Sequence of chain 1.D:
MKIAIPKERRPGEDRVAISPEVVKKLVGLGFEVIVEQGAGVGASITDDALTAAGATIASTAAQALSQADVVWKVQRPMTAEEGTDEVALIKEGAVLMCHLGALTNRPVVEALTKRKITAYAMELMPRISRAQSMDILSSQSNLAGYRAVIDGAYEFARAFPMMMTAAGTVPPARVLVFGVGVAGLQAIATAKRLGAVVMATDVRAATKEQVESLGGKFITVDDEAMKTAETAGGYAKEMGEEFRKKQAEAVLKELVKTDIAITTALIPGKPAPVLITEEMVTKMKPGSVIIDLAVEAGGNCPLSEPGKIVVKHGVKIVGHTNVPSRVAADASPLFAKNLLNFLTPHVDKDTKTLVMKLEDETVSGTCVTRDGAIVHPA

Binding-site contacts:
Ligand atom C3 contacts residue ARG326 of chain 1.E at 4.0 Å.
Ligand atom O5 contacts residue TYR154 of chain 1.D at 3.9 Å.
Ligand atom C6 contacts residue PHE156 of chain 1.D at 4.2 Å (hydrophobic).
Ligand atom C5 contacts residue TYR154 of chain 1.D at 3.7 Å (hydrophobic).
Ligand atom C6 contacts residue GLU155 of chain 1.D at 4.4 Å.
Ligand atom O1 contacts residue GLU155 of chain 1.D at 4.0 Å.
Ligand atom O5 contacts residue GLU155 of chain 1.D at 4.0 Å.
Ligand atom O5 contacts residue LYS316 of chain 1.D at 3.2 Å (salt-bridge).
Ligand atom C5 contacts residue ARG147 of chain 1.E at 4.0 Å.
Ligand atom C1 contacts residue GLU155 of chain 1.D at 3.3 Å.
Ligand atom O6 contacts residue LYS316 of chain 1.D at 3.2 Å (salt-bridge).
Ligand atom C2 contacts residue LYS316 of chain 1.D at 4.1 Å.
Ligand atom C1 contacts residue LYS316 of chain 1.D at 3.8 Å.
Ligand atom C6 contacts residue LYS316 of chain 1.D at 3.9 Å.
Ligand atom C1 contacts residue LYS316 of chain 1.D at 4.5 Å.
Ligand atom O2 contacts residue LYS316 of chain 1.D at 4.3 Å.
Ligand atom O3 contacts residue ARG326 of chain 1.E at 3.2 Å (salt-bridge).
Ligand atom O6 contacts residue ARG326 of chain 1.E at 3.6 Å.
Ligand atom C4 contacts residue ARG147 of chain 1.E at 4.2 Å.
Ligand atom O6 contacts residue ARG147 of chain 1.E at 4.4 Å.
Ligand atom C6 contacts residue ALA157 of chain 1.D at 3.8 Å (hydrophobic).
Ligand atom O5 contacts residue GLU155 of chain 1.D at 4.5 Å.
Ligand atom C1 contacts residue TYR154 of chain 1.D at 3.9 Å (hydrophobic).
Ligand atom C5 contacts residue LYS316 of chain 1.D at 3.9 Å.
Ligand atom C4 contacts residue ARG326 of chain 1.E at 4.2 Å.
Ligand atom C4 contacts residue TYR154 of chain 1.D at 4.5 Å (hydrophobic).
Ligand atom O4 contacts residue ARG326 of chain 1.E at 2.9 Å (salt-bridge).
Ligand atom O4 contacts residue ASP14 of chain 1.E at 4.4 Å.
Ligand atom O5 contacts residue LYS316 of chain 1.D at 2.9 Å (salt-bridge).
Ligand atom O6 contacts residue ALA157 of chain 1.D at 3.0 Å.
Ligand atom C5 contacts residue LYS316 of chain 1.D at 4.1 Å.
Ligand atom O4 contacts residue TYR154 of chain 1.D at 4.4 Å.
Ligand atom O6 contacts residue PHE156 of chain 1.D at 3.9 Å.
Ligand atom C6 contacts residue LYS316 of chain 1.D at 3.8 Å.
Ligand atom O1 contacts residue TYR154 of chain 1.D at 4.0 Å.
Ligand atom O4 contacts residue ARG147 of chain 1.E at 3.4 Å (salt-bridge).
Ligand atom C5 contacts residue GLU155 of chain 1.D at 4.4 Å.

Sequence of chain 1.E:
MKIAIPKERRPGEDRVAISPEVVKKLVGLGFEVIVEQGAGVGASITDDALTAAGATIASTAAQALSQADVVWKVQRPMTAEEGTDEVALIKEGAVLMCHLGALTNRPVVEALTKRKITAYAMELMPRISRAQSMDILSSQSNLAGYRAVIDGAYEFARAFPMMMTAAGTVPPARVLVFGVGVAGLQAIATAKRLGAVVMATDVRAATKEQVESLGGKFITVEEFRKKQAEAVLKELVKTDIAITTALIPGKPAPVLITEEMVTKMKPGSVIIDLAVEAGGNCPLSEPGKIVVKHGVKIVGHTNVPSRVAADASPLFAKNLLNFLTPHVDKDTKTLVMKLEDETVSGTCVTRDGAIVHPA

This small molecule binds to this protein.
Small molecule (SMILES): OC[C@H]1O[C@@](CO)(O[C@H]2O[C@H](CO)[C@@H](O)[C@H](O)[C@H]2O)[C@@H](O)[C@@H]1O